Sequence of chain 1.A:
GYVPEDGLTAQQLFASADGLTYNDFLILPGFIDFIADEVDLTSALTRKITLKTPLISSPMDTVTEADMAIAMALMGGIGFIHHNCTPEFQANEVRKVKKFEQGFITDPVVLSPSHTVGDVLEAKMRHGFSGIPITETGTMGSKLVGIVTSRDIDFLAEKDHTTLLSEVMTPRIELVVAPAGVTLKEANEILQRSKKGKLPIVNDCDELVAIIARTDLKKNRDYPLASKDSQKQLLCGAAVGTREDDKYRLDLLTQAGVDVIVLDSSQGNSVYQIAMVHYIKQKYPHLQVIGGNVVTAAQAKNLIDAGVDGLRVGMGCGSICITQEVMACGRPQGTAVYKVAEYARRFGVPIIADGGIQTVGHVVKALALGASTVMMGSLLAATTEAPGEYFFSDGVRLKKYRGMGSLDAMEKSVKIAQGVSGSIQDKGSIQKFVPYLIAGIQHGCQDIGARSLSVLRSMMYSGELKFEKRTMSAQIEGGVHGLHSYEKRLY

This small molecule binds to this protein.
Small molecule (SMILES): O=c1[nH]cnc2c1ncn2[C@@H]1O[C@H](COP(=O)(O)O)[C@@H](O)[C@H]1O

Binding-site contacts:
Ligand atom O3' contacts residue ASP364 of chain 1.A at 2.5 Å (salt-bridge).
Ligand atom O1P contacts residue SER329 of chain 1.A at 2.9 Å (h-bond).
Ligand atom O2P contacts residue GLY387 of chain 1.A at 2.8 Å (h-bond).
Ligand atom O6 contacts residue GLY442 of chain 1.A at 3.4 Å.
Ligand atom O3P contacts residue SER388 of chain 1.A at 2.8 Å (h-bond).
Ligand atom C2 contacts residue CYS331 of chain 1.A at 3.3 Å (hydrophobic).
Ligand atom C5 contacts residue MET414 of chain 1.A at 3.7 Å (hydrophobic).
Ligand atom N1 contacts residue GLN441 of chain 1.A at 2.8 Å (h-bond).
Ligand atom C2 contacts residue GLN441 of chain 1.A at 3.5 Å.
Ligand atom O5' contacts residue GLY328 of chain 1.A at 3.3 Å.
Ligand atom C6 contacts residue GLN441 of chain 1.A at 3.6 Å.
Ligand atom O1P contacts residue SER388 of chain 1.A at 3.7 Å.
Ligand atom P contacts residue SER388 of chain 1.A at 3.6 Å.
Ligand atom N7 contacts residue GLY413 of chain 1.A at 3.4 Å.
Ligand atom C8 contacts residue MET70 of chain 1.A at 3.5 Å (hydrophobic).
Ligand atom C2' contacts residue ASP364 of chain 1.A at 3.6 Å.
Ligand atom O6 contacts residue GLY413 of chain 1.A at 3.6 Å.
Ligand atom O1P contacts residue GLY328 of chain 1.A at 3.3 Å.
Ligand atom O3P contacts residue TYR411 of chain 1.A at 2.6 Å (h-bond).
Ligand atom C4' contacts residue ASP364 of chain 1.A at 3.4 Å.
Ligand atom O3' contacts residue ARG322 of chain 1.A at 3.6 Å (salt-bridge).
Ligand atom O6 contacts residue SER416 of chain 1.A at 3.7 Å.
Ligand atom O2' contacts residue ARG322 of chain 1.A at 3.5 Å (salt-bridge).
Ligand atom C6 contacts residue GLY415 of chain 1.A at 3.6 Å.
Ligand atom P contacts residue SER329 of chain 1.A at 3.6 Å.
Ligand atom N3 contacts residue CYS331 of chain 1.A at 3.6 Å.
Ligand atom C2 contacts residue THR333 of chain 1.A at 3.7 Å.
Ligand atom C3' contacts residue ASP364 of chain 1.A at 3.4 Å.
Ligand atom O5' contacts residue GLY365 of chain 1.A at 3.4 Å.
Ligand atom O3P contacts residue GLY387 of chain 1.A at 3.7 Å.
Ligand atom O6 contacts residue MET414 of chain 1.A at 3.2 Å (h-bond).
Ligand atom O2P contacts residue SER388 of chain 1.A at 3.5 Å (h-bond).
Ligand atom O1P contacts residue GLY366 of chain 1.A at 2.8 Å (h-bond).
Ligand atom C3' contacts residue SER68 of chain 1.A at 3.3 Å.
Ligand atom O3' contacts residue SER68 of chain 1.A at 2.6 Å (h-bond).
Ligand atom O3P contacts residue SER329 of chain 1.A at 2.6 Å (h-bond).
Ligand atom O6 contacts residue GLN441 of chain 1.A at 3.6 Å.
Ligand atom O2' contacts residue ASP364 of chain 1.A at 2.6 Å (salt-bridge).
Ligand atom N7 contacts residue MET414 of chain 1.A at 3.0 Å (h-bond).
Ligand atom O6 contacts residue GLY415 of chain 1.A at 2.8 Å (h-bond).